A protein and the small-molecule ligand that binds it are described below.
Small molecule (SMILES): Cc1cn([C@H]2C[C@H](O[P](=O)(O)OC[C@H]3O[C@@H](n4ccc(N)nc4=O)C[C@@H]3O[P](=O)(O)OC[C@H]3O[C@@H](n4ccc(N)nc4=O)C[C@@H]3O[P](=O)(O)OC[C@H]3O[C@@H](n4ccc(N)nc4=O)C[C@@H]3O[P](=O)(O)OC[C@H]3O[C@@H](n4cnc5c(N)ncnc54)C[C@@H]3O)[C@@H](CO[P](=O)(O)O[C@H]3C[C@H](n4cnc5c(N)ncnc54)O[C@@H]3CO[P](=O)(O)O[C@H]3C[C@H](n4cnc5c(N)ncnc54)O[C@@H]3CO[P](=O)(O)O[C@H]3C[C@H](n4cnc5c(N)ncnc54)O[C@@H]3CO[P](=O)(O)O[C@H]3C[C@H](n4cnc5c(N)ncnc54)O[C@@H]3COP(=O)=O)O2)c(=O)[nH]c1=O

Sequence of chain 1.W:
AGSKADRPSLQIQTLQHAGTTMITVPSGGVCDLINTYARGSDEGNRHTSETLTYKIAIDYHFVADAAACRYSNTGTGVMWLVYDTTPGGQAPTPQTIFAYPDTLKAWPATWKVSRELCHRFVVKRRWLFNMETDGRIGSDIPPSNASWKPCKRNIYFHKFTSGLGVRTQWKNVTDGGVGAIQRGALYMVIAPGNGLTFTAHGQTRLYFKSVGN

Sequence of chain 1.G:
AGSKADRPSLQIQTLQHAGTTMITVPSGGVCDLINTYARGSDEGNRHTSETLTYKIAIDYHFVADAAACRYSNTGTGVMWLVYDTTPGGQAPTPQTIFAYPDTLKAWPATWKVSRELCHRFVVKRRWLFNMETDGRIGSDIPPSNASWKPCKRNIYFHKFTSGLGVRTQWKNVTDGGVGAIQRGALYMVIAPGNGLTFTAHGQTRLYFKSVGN

Binding-site contacts:
Ligand atom OP1 contacts residue ILE42 of chain 1.W at 4.1 Å.
Ligand atom C3' contacts residue ILE42 of chain 1.W at 3.7 Å (hydrophobic).
Ligand atom N3 contacts residue LYS34 of chain 1.G at 3.3 Å (salt-bridge).
Ligand atom P contacts residue ARG145 of chain 1.G at 3.7 Å.
Ligand atom O3' contacts residue SER39 of chain 1.W at 4.1 Å.
Ligand atom P contacts residue ARG235 of chain 1.W at 3.3 Å.
Ligand atom OP2 contacts residue ARG156 of chain 1.G at 3.8 Å.
Ligand atom C5' contacts residue ILE42 of chain 1.W at 3.8 Å (hydrophobic).
Ligand atom OP2 contacts residue TYR237 of chain 1.W at 2.7 Å (h-bond).
Ligand atom N7 contacts residue PHE190 of chain 1.W at 3.5 Å.
Ligand atom C4 contacts residue PHE190 of chain 1.W at 3.4 Å (hydrophobic).
Ligand atom OP1 contacts residue ARG235 of chain 1.W at 3.1 Å (salt-bridge).
Ligand atom P contacts residue TYR237 of chain 1.W at 3.8 Å.
Ligand atom C7 contacts residue TYR237 of chain 1.W at 4.1 Å (hydrophobic).
Ligand atom C7 contacts residue LEU40 of chain 1.W at 3.5 Å (hydrophobic).
Ligand atom OP1 contacts residue HIS149 of chain 1.G at 3.1 Å.
Ligand atom C5 contacts residue PHE190 of chain 1.W at 3.3 Å (hydrophobic).
Ligand atom N9 contacts residue PHE190 of chain 1.W at 3.7 Å.
Ligand atom OP1 contacts residue VAL153 of chain 1.G at 3.3 Å.
Ligand atom C6 contacts residue PHE190 of chain 1.W at 3.3 Å (hydrophobic).
Ligand atom C2 contacts residue LYS34 of chain 1.G at 3.3 Å.
Ligand atom C2' contacts residue LYS154 of chain 1.G at 3.6 Å.
Ligand atom OP2 contacts residue ARG235 of chain 1.W at 2.5 Å (salt-bridge).
Ligand atom O4 contacts residue LYS85 of chain 1.W at 3.2 Å (salt-bridge).
Ligand atom N1 contacts residue PHE190 of chain 1.W at 3.7 Å.
Ligand atom C2' contacts residue ARG155 of chain 1.G at 3.1 Å.
Ligand atom C1' contacts residue ARG155 of chain 1.G at 3.6 Å.
Ligand atom OP1 contacts residue ARG145 of chain 1.G at 2.3 Å (salt-bridge).
Ligand atom P contacts residue HIS149 of chain 1.G at 3.8 Å.
Ligand atom C2 contacts residue PHE190 of chain 1.W at 4.2 Å (hydrophobic).
Ligand atom OP2 contacts residue HIS149 of chain 1.G at 3.3 Å.
Ligand atom N6 contacts residue PHE190 of chain 1.W at 3.5 Å.
Ligand atom O3' contacts residue TYR237 of chain 1.W at 3.6 Å.
Ligand atom O5' contacts residue HIS149 of chain 1.G at 4.2 Å.
Ligand atom N3 contacts residue PHE190 of chain 1.W at 3.9 Å.
Ligand atom N4 contacts residue TYR113 of chain 1.G at 3.8 Å.
Ligand atom C8 contacts residue PHE190 of chain 1.W at 3.5 Å (hydrophobic).
Ligand atom C2' contacts residue LEU40 of chain 1.W at 4.0 Å (hydrophobic).
Ligand atom C2' contacts residue TYR237 of chain 1.W at 4.0 Å (hydrophobic).
Ligand atom O3' contacts residue VAL153 of chain 1.G at 4.2 Å.